Binding-site contacts:
Ligand atom O2C contacts residue LYS169 of chain 3.G at 2.7 Å (salt-bridge).
Ligand atom CGB contacts residue SER168 of chain 3.H at 3.1 Å.
Ligand atom O2D contacts residue ARG20 of chain 3.H at 2.9 Å (salt-bridge).
Ligand atom O1B contacts residue LYS50 of chain 3.H at 2.9 Å (salt-bridge).
Ligand atom NB contacts residue MET57 of chain 3.H at 3.1 Å (h-bond).
Ligand atom CMD contacts residue GLU61 of chain 3.H at 3.5 Å.
Ligand atom O2B contacts residue SER168 of chain 3.H at 2.3 Å (h-bond).
Ligand atom NA contacts residue MET57 of chain 3.G at 3.2 Å (h-bond).
Ligand atom O1A contacts residue ARG20 of chain 3.G at 2.6 Å (salt-bridge).
Ligand atom ND contacts residue MET57 of chain 3.H at 3.2 Å (h-bond).
Ligand atom O2C contacts residue SER168 of chain 3.H at 2.8 Å.
Ligand atom NB contacts residue MET57 of chain 3.G at 3.0 Å (h-bond).
Ligand atom CGC contacts residue SER168 of chain 3.H at 3.4 Å.
Ligand atom CAC contacts residue SER168 of chain 3.G at 2.8 Å.
Ligand atom CMD contacts residue MET31 of chain 3.G at 3.4 Å (hydrophobic).
Ligand atom CMD contacts residue MET57 of chain 3.H at 3.4 Å (hydrophobic).
Ligand atom C1B contacts residue MET57 of chain 3.G at 3.4 Å (hydrophobic).
Ligand atom CBB contacts residue SER168 of chain 3.H at 3.3 Å.
Ligand atom O2A contacts residue ARG20 of chain 3.G at 2.9 Å (salt-bridge).
Ligand atom CGA contacts residue ARG20 of chain 3.G at 3.4 Å.
Ligand atom C1D contacts residue MET57 of chain 3.H at 3.4 Å (hydrophobic).
Ligand atom CMB contacts residue GLU61 of chain 3.G at 3.3 Å.
Ligand atom FE contacts residue MET57 of chain 3.H at 2.4 Å.
Ligand atom O1C contacts residue SER168 of chain 3.G at 3.3 Å (h-bond).
Ligand atom O1D contacts residue HIS28 of chain 3.G at 3.1 Å.
Ligand atom CGA contacts residue TYR35 of chain 3.H at 3.1 Å (hydrophobic).
Ligand atom CHB contacts residue MET57 of chain 3.H at 3.5 Å (hydrophobic).
Ligand atom C1D contacts residue MET57 of chain 3.G at 3.4 Å (hydrophobic).
Ligand atom NC contacts residue MET57 of chain 3.G at 2.9 Å (h-bond).
Ligand atom FE contacts residue MET57 of chain 3.G at 2.4 Å.
Ligand atom O1A contacts residue TYR35 of chain 3.H at 2.4 Å (h-bond).
Ligand atom O1C contacts residue SER168 of chain 3.H at 3.4 Å.
Ligand atom O1B contacts residue LYS169 of chain 3.G at 3.3 Å (salt-bridge).
Ligand atom C1B contacts residue MET57 of chain 3.H at 3.4 Å (hydrophobic).
Ligand atom O2D contacts residue TYR35 of chain 3.G at 3.1 Å (h-bond).
Ligand atom NA contacts residue MET57 of chain 3.H at 3.2 Å (h-bond).
Ligand atom CBC contacts residue SER168 of chain 3.G at 3.1 Å.
Ligand atom NC contacts residue MET57 of chain 3.H at 3.0 Å (h-bond).
Ligand atom ND contacts residue MET57 of chain 3.G at 3.0 Å.
Ligand atom O2A contacts residue MET31 of chain 3.H at 3.5 Å.

Sequence of chain 3.G:
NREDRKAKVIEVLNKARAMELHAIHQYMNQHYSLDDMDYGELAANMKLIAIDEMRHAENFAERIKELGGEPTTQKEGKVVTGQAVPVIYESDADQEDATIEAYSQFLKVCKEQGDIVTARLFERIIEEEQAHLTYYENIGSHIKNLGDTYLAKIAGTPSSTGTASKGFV

A small-molecule ligand and the protein it binds are described below.
Small molecule (SMILES): CC1=C(CCC(=O)O)C2=Cc3c(CCC(=O)O)c(C)c4n3[Fe@]35n6c(c(C)c(CCC(=O)O)c6=CC1=[N+]23)=CC1=[N+]5C(=C4)C(C)=C1CCC(=O)O

Sequence of chain 3.H:
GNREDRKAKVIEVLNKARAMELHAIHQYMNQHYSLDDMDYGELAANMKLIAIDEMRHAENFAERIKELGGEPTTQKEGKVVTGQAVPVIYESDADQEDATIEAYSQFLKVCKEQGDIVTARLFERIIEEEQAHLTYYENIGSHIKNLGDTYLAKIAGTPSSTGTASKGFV